Sequence of chain 1.F:
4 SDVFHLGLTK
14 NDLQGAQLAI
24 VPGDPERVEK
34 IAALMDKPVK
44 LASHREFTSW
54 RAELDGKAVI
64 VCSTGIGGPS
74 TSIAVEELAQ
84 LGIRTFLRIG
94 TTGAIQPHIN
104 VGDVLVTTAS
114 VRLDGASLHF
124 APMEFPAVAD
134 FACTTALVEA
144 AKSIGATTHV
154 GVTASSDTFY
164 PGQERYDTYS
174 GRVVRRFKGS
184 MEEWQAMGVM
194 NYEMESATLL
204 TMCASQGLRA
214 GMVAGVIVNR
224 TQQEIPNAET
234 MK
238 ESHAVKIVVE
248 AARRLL

Sequence of chain 1.A:
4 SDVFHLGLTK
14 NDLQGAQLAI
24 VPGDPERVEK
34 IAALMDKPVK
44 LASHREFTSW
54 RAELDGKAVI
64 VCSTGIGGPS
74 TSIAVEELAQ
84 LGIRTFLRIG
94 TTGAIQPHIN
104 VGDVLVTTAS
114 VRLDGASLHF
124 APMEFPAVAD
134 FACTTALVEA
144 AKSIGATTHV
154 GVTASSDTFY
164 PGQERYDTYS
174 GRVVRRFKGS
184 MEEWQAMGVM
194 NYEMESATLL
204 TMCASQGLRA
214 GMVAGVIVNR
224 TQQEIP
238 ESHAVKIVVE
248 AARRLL

A small-molecule ligand and the protein it binds are described below.
Small molecule (SMILES): O=c1ccn2c(n1)O[C@H]1[C@H](O)[C@@H](CO)O[C@H]12

Binding-site contacts:
Ligand atom C2' contacts residue GLU198 of chain 1.A at 3.9 Å.
Ligand atom C5 contacts residue ILE220 of chain 1.A at 4.1 Å (hydrophobic).
Ligand atom O2 contacts residue GLU196 of chain 1.A at 3.9 Å.
Ligand atom C5' contacts residue HIS8 of chain 1.F at 3.4 Å.
Ligand atom N1 contacts residue THR94 of chain 1.A at 3.1 Å (h-bond).
Ligand atom O4 contacts residue TYR195 of chain 1.A at 4.2 Å.
Ligand atom C3' contacts residue GLU198 of chain 1.A at 3.8 Å.
Ligand atom C2 contacts residue TYR195 of chain 1.A at 4.0 Å (hydrophobic).
Ligand atom C4 contacts residue GLY96 of chain 1.A at 3.8 Å.
Ligand atom O4 contacts residue GLY96 of chain 1.A at 3.7 Å.
Ligand atom C5 contacts residue PHE162 of chain 1.A at 4.1 Å (hydrophobic).
Ligand atom C5 contacts residue THR95 of chain 1.A at 4.1 Å.
Ligand atom C4 contacts residue PHE162 of chain 1.A at 3.9 Å (hydrophobic).
Ligand atom C2' contacts residue MET197 of chain 1.A at 4.1 Å (hydrophobic).
Ligand atom C5' contacts residue ILE69 of chain 1.A at 4.1 Å (hydrophobic).
Ligand atom C4 contacts residue GLN166 of chain 1.A at 4.0 Å.
Ligand atom C5' contacts residue ARG48 of chain 1.F at 3.7 Å.
Ligand atom O2 contacts residue MET197 of chain 1.A at 3.3 Å.
Ligand atom O4 contacts residue ARG168 of chain 1.A at 3.5 Å (salt-bridge).
Ligand atom O5' contacts residue PHE162 of chain 1.A at 3.3 Å.
Ligand atom O4' contacts residue ARG48 of chain 1.F at 4.1 Å.
Ligand atom C5 contacts residue GLY96 of chain 1.A at 3.9 Å.
Ligand atom O4' contacts residue THR94 of chain 1.A at 3.2 Å (h-bond).
Ligand atom C3' contacts residue MET197 of chain 1.A at 4.0 Å (hydrophobic).
Ligand atom O3' contacts residue GLU198 of chain 1.A at 2.6 Å (salt-bridge).
Ligand atom O3' contacts residue ILE69 of chain 1.A at 3.8 Å.
Ligand atom N3 contacts residue TYR195 of chain 1.A at 3.5 Å (h-bond).
Ligand atom O4 contacts residue GLN166 of chain 1.A at 3.1 Å (h-bond).
Ligand atom O4 contacts residue PHE162 of chain 1.A at 4.1 Å.
Ligand atom C2 contacts residue GLU196 of chain 1.A at 3.6 Å.
Ligand atom C4' contacts residue ARG48 of chain 1.F at 3.5 Å.
Ligand atom C6 contacts residue THR94 of chain 1.A at 3.5 Å.
Ligand atom N3 contacts residue GLU196 of chain 1.A at 3.9 Å.
Ligand atom C2' contacts residue THR94 of chain 1.A at 4.1 Å.
Ligand atom C4 contacts residue TYR195 of chain 1.A at 4.0 Å (hydrophobic).
Ligand atom C1' contacts residue THR94 of chain 1.A at 3.0 Å.
Ligand atom C2 contacts residue THR94 of chain 1.A at 3.8 Å.
Ligand atom C6 contacts residue THR95 of chain 1.A at 4.1 Å.
Ligand atom N3 contacts residue GLN166 of chain 1.A at 3.4 Å (h-bond).
Ligand atom O5' contacts residue HIS8 of chain 1.F at 3.1 Å (h-bond).